Binding-site contacts:
Ligand atom O07 contacts residue ASP39 of chain 1.D at 2.8 Å (salt-bridge).
Ligand atom C06 contacts residue PRO37 of chain 1.D at 3.6 Å (hydrophobic).
Ligand atom N24 contacts residue ASN91 of chain 1.D at 3.7 Å.
Ligand atom C17 contacts residue HIS95 of chain 1.D at 4.0 Å.
Ligand atom C28 contacts residue TRP32 of chain 1.D at 3.8 Å (hydrophobic).
Ligand atom O18 contacts residue ASN91 of chain 1.D at 3.0 Å (h-bond).
Ligand atom C26 contacts residue PHE34 of chain 1.D at 3.7 Å (hydrophobic).
Ligand atom C10 contacts residue LEU43 of chain 1.D at 3.5 Å (hydrophobic).
Ligand atom N13 contacts residue VAL97 of chain 1.D at 3.8 Å.
Ligand atom N23 contacts residue VAL97 of chain 1.D at 3.9 Å.
Ligand atom C25 contacts residue VAL38 of chain 1.D at 3.8 Å (hydrophobic).
Ligand atom O07 contacts residue LEU43 of chain 1.D at 3.7 Å.
Ligand atom C01 contacts residue TRP32 of chain 1.D at 3.8 Å (hydrophobic).
Ligand atom O07 contacts residue PRO37 of chain 1.D at 3.9 Å.
Ligand atom O08 contacts residue PRO37 of chain 1.D at 3.9 Å.
Ligand atom C22 contacts residue LEU43 of chain 1.D at 3.9 Å (hydrophobic).
Ligand atom O21 contacts residue LEU45 of chain 1.D at 3.8 Å.
Ligand atom C26 contacts residue VAL38 of chain 1.D at 3.5 Å (hydrophobic).
Ligand atom C15 contacts residue ASN91 of chain 1.D at 3.9 Å.
Ligand atom O08 contacts residue ASN36 of chain 1.D at 3.4 Å (h-bond).
Ligand atom C25 contacts residue VAL97 of chain 1.D at 3.9 Å (hydrophobic).
Ligand atom C17 contacts residue ASN91 of chain 1.D at 3.3 Å.
Ligand atom O07 contacts residue VAL38 of chain 1.D at 3.6 Å.
Ligand atom C09 contacts residue LEU43 of chain 1.D at 3.6 Å (hydrophobic).
Ligand atom N24 contacts residue CYS87 of chain 1.D at 3.8 Å.
Ligand atom N16 contacts residue ASN91 of chain 1.D at 2.7 Å (h-bond).
Ligand atom C11 contacts residue LEU43 of chain 1.D at 3.7 Å (hydrophobic).
Ligand atom C03 contacts residue TRP32 of chain 1.D at 3.7 Å (hydrophobic).
Ligand atom C19 contacts residue HIS95 of chain 1.D at 3.9 Å.
Ligand atom O08 contacts residue PRO33 of chain 1.D at 3.4 Å (h-bond).
Ligand atom C02 contacts residue TRP32 of chain 1.D at 3.5 Å (hydrophobic).
Ligand atom C26 contacts residue PRO33 of chain 1.D at 3.6 Å (hydrophobic).
Ligand atom C14 contacts residue ASN91 of chain 1.D at 4.0 Å.
Ligand atom C17 contacts residue LEU45 of chain 1.D at 3.9 Å (hydrophobic).
Ligand atom C27 contacts residue LEU43 of chain 1.D at 4.0 Å (hydrophobic).
Ligand atom C06 contacts residue ASN36 of chain 1.D at 1.4 Å.
Ligand atom S05 contacts residue ASN36 of chain 1.D at 3.2 Å (h-bond).
Ligand atom C14 contacts residue VAL97 of chain 1.D at 3.9 Å (hydrophobic).
Ligand atom N23 contacts residue ASN91 of chain 1.D at 3.0 Å (h-bond).
Ligand atom O18 contacts residue HIS95 of chain 1.D at 3.9 Å.

This protein binds this small molecule.
Small molecule (SMILES): CCOC(=O)Nc1cc(-c2ccc(C)c(NS(C)(=O)=O)c2)nn2c(C)nnc12

Sequence of chain 1.D:
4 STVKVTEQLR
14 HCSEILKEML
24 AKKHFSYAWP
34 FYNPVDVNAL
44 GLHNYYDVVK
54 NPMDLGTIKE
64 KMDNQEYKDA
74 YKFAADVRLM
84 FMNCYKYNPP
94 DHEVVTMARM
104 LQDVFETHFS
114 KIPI